Binding-site contacts:
Ligand atom C3 contacts residue HIS248 of chain 1.C at 3.3 Å.
Ligand atom S9 contacts residue ARG293 of chain 1.C at 3.6 Å.
Ligand atom O12 contacts residue HIS248 of chain 1.C at 2.9 Å (h-bond).
Ligand atom C2 contacts residue HIS248 of chain 1.C at 3.6 Å.
Ligand atom C4 contacts residue HIS248 of chain 1.C at 3.2 Å.
Ligand atom O8 contacts residue GLU267 of chain 1.C at 3.2 Å (salt-bridge).
Ligand atom S9 contacts residue HIS248 of chain 1.C at 3.2 Å (h-bond).
Ligand atom O10 contacts residue ARG293 of chain 1.C at 2.6 Å (salt-bridge).
Ligand atom O7 contacts residue FE21 of chain 1.J at 2.0 Å.
Ligand atom O11 contacts residue HIS248 of chain 1.C at 3.1 Å (h-bond).
Ligand atom C1 contacts residue TRP192 of chain 1.C at 3.6 Å (hydrophobic).
Ligand atom O12 contacts residue VAL250 of chain 1.C at 3.5 Å (h-bond).
Ligand atom C1 contacts residue GLU267 of chain 1.C at 3.8 Å.
Ligand atom O12 contacts residue GLY249 of chain 1.C at 3.8 Å.
Ligand atom C6 contacts residue GLN200 of chain 1.C at 3.7 Å.
Ligand atom O12 contacts residue ARG293 of chain 1.C at 3.1 Å (salt-bridge).
Ligand atom C4 contacts residue TRP192 of chain 1.C at 3.7 Å (hydrophobic).
Ligand atom C2 contacts residue FE21 of chain 1.J at 2.9 Å.
Ligand atom C5 contacts residue TRP192 of chain 1.C at 3.7 Å (hydrophobic).
Ligand atom O7 contacts residue GLU267 of chain 1.C at 3.1 Å (salt-bridge).
Ligand atom O8 contacts residue HIS214 of chain 1.C at 2.9 Å.
Ligand atom O12 contacts residue ARG292 of chain 1.C at 3.4 Å (salt-bridge).
Ligand atom C5 contacts residue HIS248 of chain 1.C at 3.5 Å.
Ligand atom C3 contacts residue TYR257 of chain 1.C at 3.0 Å (hydrophobic).
Ligand atom C2 contacts residue TYR257 of chain 1.C at 2.9 Å (hydrophobic).
Ligand atom O7 contacts residue HIS155 of chain 1.C at 2.9 Å (h-bond).
Ligand atom C1 contacts residue HIS248 of chain 1.C at 3.5 Å.
Ligand atom C6 contacts residue SER251 of chain 1.C at 3.6 Å.
Ligand atom O7 contacts residue GLN200 of chain 1.C at 2.7 Å (h-bond).
Ligand atom O7 contacts residue TYR269 of chain 1.C at 3.5 Å.
Ligand atom C1 contacts residue FE21 of chain 1.J at 2.8 Å.
Ligand atom O11 contacts residue ARG293 of chain 1.C at 3.4 Å.
Ligand atom O11 contacts residue ARG243 of chain 1.C at 3.0 Å (salt-bridge).
Ligand atom C5 contacts residue VAL250 of chain 1.C at 3.2 Å (hydrophobic).
Ligand atom C1 contacts residue GLN200 of chain 1.C at 3.5 Å.
Ligand atom O10 contacts residue TRP192 of chain 1.C at 3.4 Å.
Ligand atom O8 contacts residue TYR257 of chain 1.C at 2.6 Å (h-bond).
Ligand atom C6 contacts residue TRP192 of chain 1.C at 3.4 Å (hydrophobic).
Ligand atom O8 contacts residue FE21 of chain 1.J at 2.1 Å.
Ligand atom C6 contacts residue HIS248 of chain 1.C at 3.5 Å.

Sequence of chain 1.C:
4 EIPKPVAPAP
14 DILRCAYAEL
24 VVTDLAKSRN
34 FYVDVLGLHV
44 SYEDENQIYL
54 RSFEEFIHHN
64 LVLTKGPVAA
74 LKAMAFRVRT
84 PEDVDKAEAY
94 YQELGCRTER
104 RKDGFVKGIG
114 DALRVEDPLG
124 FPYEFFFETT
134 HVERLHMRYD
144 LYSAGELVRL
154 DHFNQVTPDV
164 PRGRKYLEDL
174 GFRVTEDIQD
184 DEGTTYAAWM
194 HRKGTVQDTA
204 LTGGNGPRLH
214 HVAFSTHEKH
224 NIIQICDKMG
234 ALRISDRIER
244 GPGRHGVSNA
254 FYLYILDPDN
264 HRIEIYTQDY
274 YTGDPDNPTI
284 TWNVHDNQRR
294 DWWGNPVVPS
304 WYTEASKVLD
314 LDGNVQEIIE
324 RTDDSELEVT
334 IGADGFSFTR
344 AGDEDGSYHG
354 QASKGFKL

The protein below binds the small molecule below.
Small molecule (SMILES): O=S(=O)(O)c1ccc(O)c(O)c1